The protein below binds the small molecule below.
Small molecule (SMILES): CC(C)C[C@H](N)C(=O)O

Binding-site contacts:
Ligand atom C contacts residue HIS454 of chain 1.D at 4.4 Å.
Ligand atom N contacts residue GLU451 of chain 1.D at 2.8 Å (salt-bridge).
Ligand atom N contacts residue THR377 of chain 1.D at 3.0 Å (h-bond).
Ligand atom CD2 contacts residue VAL455 of chain 1.D at 4.0 Å (hydrophobic).
Ligand atom C contacts residue THR386 of chain 1.D at 3.6 Å.
Ligand atom CD2 contacts residue TRP444 of chain 1.D at 4.1 Å (hydrophobic).
Ligand atom CD2 contacts residue GLU451 of chain 1.D at 3.8 Å.
Ligand atom CD1 contacts residue GLU451 of chain 1.D at 3.4 Å.
Ligand atom CB contacts residue HIS454 of chain 1.D at 3.4 Å.
Ligand atom OXT contacts residue THR377 of chain 1.D at 3.4 Å (h-bond).
Ligand atom OXT contacts residue THR386 of chain 1.D at 4.4 Å.
Ligand atom CA contacts residue THR386 of chain 1.D at 4.3 Å.
Ligand atom CD1 contacts residue ILE378 of chain 1.D at 4.5 Å (hydrophobic).
Ligand atom O contacts residue THR374 of chain 1.D at 2.9 Å (h-bond).
Ligand atom C contacts residue THR377 of chain 1.D at 3.4 Å.
Ligand atom OXT contacts residue TYR375 of chain 1.D at 2.8 Å (h-bond).
Ligand atom O contacts residue THR386 of chain 1.D at 2.6 Å (h-bond).
Ligand atom OXT contacts residue ASN376 of chain 1.D at 3.3 Å (h-bond).
Ligand atom O contacts residue HIS454 of chain 1.D at 4.3 Å.
Ligand atom CD1 contacts residue THR377 of chain 1.D at 4.5 Å.
Ligand atom O contacts residue ASN376 of chain 1.D at 4.4 Å.
Ligand atom CD1 contacts residue PHE447 of chain 1.D at 4.2 Å (hydrophobic).
Ligand atom CA contacts residue THR377 of chain 1.D at 3.1 Å.
Ligand atom CG contacts residue GLU451 of chain 1.D at 4.5 Å.
Ligand atom CG contacts residue LEU389 of chain 1.D at 4.3 Å (hydrophobic).
Ligand atom O contacts residue LEU373 of chain 1.D at 4.4 Å.
Ligand atom OXT contacts residue THR374 of chain 1.D at 3.4 Å (h-bond).
Ligand atom O contacts residue TYR375 of chain 1.D at 4.0 Å.
Ligand atom CA contacts residue GLU451 of chain 1.D at 3.8 Å.
Ligand atom C contacts residue THR374 of chain 1.D at 3.6 Å.
Ligand atom CD1 contacts residue TRP444 of chain 1.D at 3.9 Å (hydrophobic).
Ligand atom CB contacts residue GLU451 of chain 1.D at 4.3 Å.
Ligand atom CA contacts residue HIS454 of chain 1.D at 4.4 Å.
Ligand atom C contacts residue ASN376 of chain 1.D at 4.2 Å.
Ligand atom CG contacts residue HIS454 of chain 1.D at 4.3 Å.
Ligand atom O contacts residue THR377 of chain 1.D at 4.2 Å.
Ligand atom O contacts residue ARG390 of chain 1.D at 3.6 Å (salt-bridge).
Ligand atom CD2 contacts residue HIS454 of chain 1.D at 3.9 Å.
Ligand atom CD1 contacts residue LEU389 of chain 1.D at 4.0 Å (hydrophobic).
Ligand atom C contacts residue TYR375 of chain 1.D at 3.8 Å (hydrophobic).

Sequence of chain 1.D:
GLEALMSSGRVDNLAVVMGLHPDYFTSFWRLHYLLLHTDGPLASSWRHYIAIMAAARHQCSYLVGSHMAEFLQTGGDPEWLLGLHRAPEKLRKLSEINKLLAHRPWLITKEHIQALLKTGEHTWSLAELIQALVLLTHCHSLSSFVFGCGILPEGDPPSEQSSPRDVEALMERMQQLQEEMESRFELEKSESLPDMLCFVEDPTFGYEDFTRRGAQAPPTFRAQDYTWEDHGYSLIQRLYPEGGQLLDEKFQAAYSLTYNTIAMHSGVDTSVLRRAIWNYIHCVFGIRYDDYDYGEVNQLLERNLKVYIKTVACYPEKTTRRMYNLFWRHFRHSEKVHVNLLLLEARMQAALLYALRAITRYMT